A protein and the small-molecule ligand that binds it are described below.
Small molecule (SMILES): CN[C@@H]1C[C@H]2O[C@@](C)([C@@H]1OC)n1c3ccccc3c3c4c(c5c6ccccc6n2c5c31)C(=O)NC4

Binding-site contacts:
Ligand atom N4 contacts residue SO41 of chain 1.F at 3.2 Å (h-bond).
Ligand atom C26 contacts residue GLY47 of chain 1.B at 3.7 Å.
Ligand atom O5 contacts residue VAL115 of chain 1.B at 3.6 Å (h-bond).
Ligand atom C7 contacts residue LEU170 of chain 1.B at 3.2 Å (hydrophobic).
Ligand atom N1 contacts residue VAL115 of chain 1.B at 2.8 Å (h-bond).
Ligand atom O6 contacts residue ALA167 of chain 1.B at 3.7 Å.
Ligand atom C23 contacts residue ALA167 of chain 1.B at 3.8 Å (hydrophobic).
Ligand atom C3 contacts residue MET44 of chain 1.B at 3.3 Å (hydrophobic).
Ligand atom C3 contacts residue GLY120 of chain 1.B at 3.5 Å.
Ligand atom C4 contacts residue MET44 of chain 1.B at 3.4 Å (hydrophobic).
Ligand atom C9 contacts residue TYR114 of chain 1.B at 3.8 Å (hydrophobic).
Ligand atom C16 contacts residue VAL52 of chain 1.B at 3.7 Å (hydrophobic).
Ligand atom O4 contacts residue GLY45 of chain 1.B at 3.4 Å.
Ligand atom C17 contacts residue VAL52 of chain 1.B at 3.6 Å (hydrophobic).
Ligand atom C28 contacts residue ASN168 of chain 1.B at 3.7 Å.
Ligand atom C10 contacts residue LEU170 of chain 1.B at 3.5 Å (hydrophobic).
Ligand atom C25 contacts residue MET44 of chain 1.B at 3.7 Å (hydrophobic).
Ligand atom C8 contacts residue VAL115 of chain 1.B at 3.6 Å (hydrophobic).
Ligand atom C8 contacts residue LEU170 of chain 1.B at 3.6 Å (hydrophobic).
Ligand atom O5 contacts residue MET117 of chain 1.B at 2.6 Å (h-bond).
Ligand atom C23 contacts residue SO41 of chain 1.F at 3.4 Å.
Ligand atom C27 contacts residue SER180 of chain 1.B at 3.0 Å.
Ligand atom C24 contacts residue SO41 of chain 1.F at 3.7 Å.
Ligand atom C8 contacts residue MET117 of chain 1.B at 3.7 Å (hydrophobic).
Ligand atom C6 contacts residue LEU170 of chain 1.B at 3.6 Å (hydrophobic).
Ligand atom C2 contacts residue GLY120 of chain 1.B at 3.7 Å.
Ligand atom C3 contacts residue MET117 of chain 1.B at 3.7 Å (hydrophobic).
Ligand atom C28 contacts residue SO41 of chain 1.F at 3.5 Å.
Ligand atom C8 contacts residue ALA63 of chain 1.B at 3.6 Å (hydrophobic).
Ligand atom C9 contacts residue ALA63 of chain 1.B at 3.5 Å (hydrophobic).
Ligand atom C26 contacts residue GLU46 of chain 1.B at 3.6 Å.
Ligand atom C27 contacts residue ASN168 of chain 1.B at 3.3 Å.
Ligand atom C28 contacts residue ALA167 of chain 1.B at 3.4 Å (hydrophobic).
Ligand atom N4 contacts residue ALA167 of chain 1.B at 2.8 Å (h-bond).
Ligand atom C5 contacts residue MET44 of chain 1.B at 3.8 Å (hydrophobic).
Ligand atom C27 contacts residue ALA167 of chain 1.B at 3.3 Å (hydrophobic).
Ligand atom N1 contacts residue ALA63 of chain 1.B at 3.3 Å.
Ligand atom O5 contacts residue TYR116 of chain 1.B at 3.3 Å.
Ligand atom C4 contacts residue MET117 of chain 1.B at 3.7 Å (hydrophobic).
Ligand atom C2 contacts residue MET44 of chain 1.B at 3.7 Å (hydrophobic).

Sequence of chain 1.B:
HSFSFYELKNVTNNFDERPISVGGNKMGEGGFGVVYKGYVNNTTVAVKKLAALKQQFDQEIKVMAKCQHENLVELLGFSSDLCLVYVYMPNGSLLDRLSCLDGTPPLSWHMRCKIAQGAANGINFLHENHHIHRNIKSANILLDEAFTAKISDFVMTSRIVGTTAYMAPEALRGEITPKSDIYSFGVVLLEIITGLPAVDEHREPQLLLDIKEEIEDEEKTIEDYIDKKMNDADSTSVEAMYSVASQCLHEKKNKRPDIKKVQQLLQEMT